A small-molecule ligand and the protein it binds are described below.
Small molecule (SMILES): CO[P](=O)(O)O[C@H]1[C@@H](O)[C@H](n2ccc(=O)[nH]c2=O)O[C@@H]1COP(=O)(O)O

Binding-site contacts:
Ligand atom O2 contacts residue ARG125 of chain 1.A at 3.9 Å.
Ligand atom N3 contacts residue SER17 of chain 6.A at 4.3 Å.
Ligand atom C6 contacts residue ARG125 of chain 1.A at 3.5 Å.
Ligand atom P contacts residue ARG131 of chain 1.A at 3.5 Å.
Ligand atom OP2 contacts residue ILE23 of chain 6.A at 4.5 Å.
Ligand atom C5' contacts residue ARG125 of chain 1.A at 4.1 Å.
Ligand atom O4 contacts residue ARG125 of chain 1.A at 3.8 Å.
Ligand atom C1' contacts residue ARG125 of chain 1.A at 4.2 Å.
Ligand atom P contacts residue ILE23 of chain 6.A at 4.4 Å.
Ligand atom C4 contacts residue ASN16 of chain 6.A at 4.1 Å.
Ligand atom C5' contacts residue MET76 of chain 1.A at 4.3 Å (hydrophobic).
Ligand atom O5' contacts residue ARG131 of chain 1.A at 2.6 Å (salt-bridge).
Ligand atom P contacts residue ARG125 of chain 1.A at 3.7 Å.
Ligand atom O2 contacts residue ASN16 of chain 6.A at 2.5 Å (h-bond).
Ligand atom C2 contacts residue ARG125 of chain 1.A at 3.8 Å.
Ligand atom OP2 contacts residue SER77 of chain 1.A at 4.1 Å.
Ligand atom C5' contacts residue SER77 of chain 1.A at 4.4 Å.
Ligand atom C5 contacts residue ARG125 of chain 1.A at 3.5 Å.
Ligand atom OP3 contacts residue ILE23 of chain 6.A at 4.2 Å.
Ligand atom N1 contacts residue ARG125 of chain 1.A at 3.7 Å.
Ligand atom N3 contacts residue ASN16 of chain 6.A at 2.9 Å (h-bond).
Ligand atom O3' contacts residue ARG125 of chain 1.A at 4.0 Å.
Ligand atom N1 contacts residue ASN16 of chain 6.A at 4.4 Å.
Ligand atom OP1 contacts residue ARG131 of chain 1.A at 3.4 Å (salt-bridge).
Ligand atom O5' contacts residue ARG125 of chain 1.A at 3.0 Å (salt-bridge).
Ligand atom OP1 contacts residue ARG125 of chain 1.A at 2.9 Å (salt-bridge).
Ligand atom O4 contacts residue SER17 of chain 6.A at 3.2 Å.
Ligand atom C2 contacts residue ASN16 of chain 6.A at 3.0 Å.
Ligand atom C4 contacts residue SER17 of chain 6.A at 4.1 Å.
Ligand atom N3 contacts residue ARG125 of chain 1.A at 3.6 Å (salt-bridge).
Ligand atom C4 contacts residue ARG125 of chain 1.A at 3.5 Å.
Ligand atom C5' contacts residue ARG131 of chain 1.A at 3.2 Å.
Ligand atom OP1 contacts residue ILE23 of chain 6.A at 4.0 Å.
Ligand atom C3' contacts residue ARG125 of chain 1.A at 3.3 Å.
Ligand atom C5 contacts residue THR21 of chain 6.A at 4.3 Å.
Ligand atom C2' contacts residue ARG125 of chain 1.A at 3.6 Å.
Ligand atom O4 contacts residue THR21 of chain 6.A at 3.9 Å.
Ligand atom OP2 contacts residue ARG131 of chain 1.A at 3.7 Å.
Ligand atom C4' contacts residue ARG125 of chain 1.A at 4.4 Å.
Ligand atom OP3 contacts residue ARG125 of chain 1.A at 2.8 Å.

Sequence of chain 1.A:
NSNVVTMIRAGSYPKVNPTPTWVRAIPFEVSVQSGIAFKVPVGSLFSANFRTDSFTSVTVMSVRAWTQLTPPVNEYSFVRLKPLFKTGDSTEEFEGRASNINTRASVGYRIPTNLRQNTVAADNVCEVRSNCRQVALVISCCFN

Sequence of chain 6.A:
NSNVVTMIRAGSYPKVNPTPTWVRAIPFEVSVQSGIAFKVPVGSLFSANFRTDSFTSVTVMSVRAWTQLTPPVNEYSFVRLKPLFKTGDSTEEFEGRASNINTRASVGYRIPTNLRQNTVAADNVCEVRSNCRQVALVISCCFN